Binding-site contacts:
Ligand atom O7 contacts residue ASN167 of chain 1.K at 3.4 Å (h-bond).
Ligand atom C7 contacts residue ARG278 of chain 1.I at 3.5 Å.
Ligand atom N2 contacts residue THR168 of chain 1.K at 3.2 Å (h-bond).
Ligand atom C5 contacts residue ARG162 of chain 1.K at 4.0 Å.
Ligand atom N2 contacts residue ASN167 of chain 1.K at 2.8 Å (h-bond).
Ligand atom C1 contacts residue ARG162 of chain 1.K at 4.0 Å.
Ligand atom C3 contacts residue ASN167 of chain 1.K at 3.7 Å.
Ligand atom C8 contacts residue ARG278 of chain 1.I at 3.6 Å.
Ligand atom C4 contacts residue ASN167 of chain 1.K at 4.2 Å.
Ligand atom O7 contacts residue ARG278 of chain 1.I at 2.9 Å (salt-bridge).
Ligand atom C2 contacts residue ASN167 of chain 1.K at 2.5 Å.
Ligand atom C2 contacts residue THR168 of chain 1.K at 4.0 Å.
Ligand atom C6 contacts residue VAL144 of chain 1.K at 4.1 Å (hydrophobic).
Ligand atom C7 contacts residue THR168 of chain 1.K at 4.0 Å.
Ligand atom O5 contacts residue ARG162 of chain 1.K at 3.0 Å (salt-bridge).
Ligand atom C7 contacts residue ASN167 of chain 1.K at 3.5 Å.
Ligand atom C1 contacts residue ILE164 of chain 1.K at 4.5 Å (hydrophobic).
Ligand atom O5 contacts residue ASN167 of chain 1.K at 2.4 Å (h-bond).
Ligand atom O6 contacts residue ARG162 of chain 1.K at 3.5 Å (salt-bridge).
Ligand atom C1 contacts residue ASN167 of chain 1.K at 1.4 Å.
Ligand atom C1 contacts residue THR168 of chain 1.K at 3.7 Å.
Ligand atom O6 contacts residue VAL144 of chain 1.K at 4.5 Å.
Ligand atom C6 contacts residue ARG162 of chain 1.K at 3.7 Å.
Ligand atom C8 contacts residue THR168 of chain 1.K at 3.9 Å.
Ligand atom C8 contacts residue ASN167 of chain 1.K at 3.3 Å.
Ligand atom C5 contacts residue ASN167 of chain 1.K at 3.7 Å.
Ligand atom C8 contacts residue ILE164 of chain 1.K at 4.1 Å (hydrophobic).

Sequence of chain 1.I:
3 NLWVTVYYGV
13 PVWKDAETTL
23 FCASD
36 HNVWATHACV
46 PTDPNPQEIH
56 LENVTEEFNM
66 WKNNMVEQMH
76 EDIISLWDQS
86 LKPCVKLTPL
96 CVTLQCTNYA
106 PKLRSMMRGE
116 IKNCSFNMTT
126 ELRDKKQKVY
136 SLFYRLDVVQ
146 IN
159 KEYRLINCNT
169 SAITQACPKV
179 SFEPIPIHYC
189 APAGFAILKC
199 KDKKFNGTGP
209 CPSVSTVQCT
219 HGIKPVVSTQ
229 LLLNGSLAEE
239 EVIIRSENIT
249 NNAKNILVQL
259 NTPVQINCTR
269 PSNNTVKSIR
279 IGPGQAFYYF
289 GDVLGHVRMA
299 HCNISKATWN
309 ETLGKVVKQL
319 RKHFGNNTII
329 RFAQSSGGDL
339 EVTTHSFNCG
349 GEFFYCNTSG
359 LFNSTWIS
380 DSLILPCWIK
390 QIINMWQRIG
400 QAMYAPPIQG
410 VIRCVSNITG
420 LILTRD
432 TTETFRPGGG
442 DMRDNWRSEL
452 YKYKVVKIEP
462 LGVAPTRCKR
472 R

Sequence of chain 1.K:
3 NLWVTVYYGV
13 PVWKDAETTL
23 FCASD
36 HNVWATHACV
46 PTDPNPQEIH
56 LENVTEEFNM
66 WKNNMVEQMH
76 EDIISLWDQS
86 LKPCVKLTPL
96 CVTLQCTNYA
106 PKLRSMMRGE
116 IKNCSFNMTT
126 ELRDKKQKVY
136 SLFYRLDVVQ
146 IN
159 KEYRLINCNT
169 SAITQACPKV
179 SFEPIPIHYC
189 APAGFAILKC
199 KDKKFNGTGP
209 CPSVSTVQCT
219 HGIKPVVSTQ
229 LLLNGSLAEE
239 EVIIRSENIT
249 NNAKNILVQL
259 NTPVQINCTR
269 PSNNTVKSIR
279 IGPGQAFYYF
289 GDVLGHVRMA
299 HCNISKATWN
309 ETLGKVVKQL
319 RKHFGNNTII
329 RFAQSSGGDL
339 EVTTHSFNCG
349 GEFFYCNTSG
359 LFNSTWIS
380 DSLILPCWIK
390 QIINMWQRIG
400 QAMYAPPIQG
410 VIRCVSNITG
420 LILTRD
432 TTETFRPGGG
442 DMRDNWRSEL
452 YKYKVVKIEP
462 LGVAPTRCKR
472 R

The small molecule below binds the protein below.
Small molecule (SMILES): CC(=O)N[C@H]1[C@H](O[C@H]2[C@H](O)[C@@H](NC(C)=O)CO[C@@H]2CO)O[C@H](CO)[C@@H](O)[C@@H]1O